The protein below binds the small molecule below.
Small molecule (SMILES): FC(F)(F)c1ccnc(Nc2cccc(-c3cccc(N4CCNCC4)c3)n2)c1

Sequence of chain 1.A:
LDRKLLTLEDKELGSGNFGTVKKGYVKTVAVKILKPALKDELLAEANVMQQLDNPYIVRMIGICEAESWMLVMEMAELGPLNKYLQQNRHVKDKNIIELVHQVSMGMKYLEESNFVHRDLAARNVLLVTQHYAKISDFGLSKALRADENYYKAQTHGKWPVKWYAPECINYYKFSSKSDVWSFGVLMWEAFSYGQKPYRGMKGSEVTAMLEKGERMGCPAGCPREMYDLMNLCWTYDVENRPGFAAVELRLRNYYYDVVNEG

Binding-site contacts:
Ligand atom N16 contacts residue ALA36 of chain 1.A at 3.4 Å.
Ligand atom C17 contacts residue LEU137 of chain 1.A at 3.5 Å (hydrophobic).
Ligand atom C11 contacts residue LEU13 of chain 1.A at 3.8 Å (hydrophobic).
Ligand atom C27 contacts residue ASN135 of chain 1.A at 3.0 Å.
Ligand atom C6 contacts residue LEU13 of chain 1.A at 3.8 Å (hydrophobic).
Ligand atom C7 contacts residue PRO91 of chain 1.A at 3.7 Å (hydrophobic).
Ligand atom F22 contacts residue VAL21 of chain 1.A at 3.1 Å.
Ligand atom C12 contacts residue GLY90 of chain 1.A at 3.5 Å.
Ligand atom N29 contacts residue ASP148 of chain 1.A at 3.1 Å (salt-bridge).
Ligand atom N29 contacts residue ARG134 of chain 1.A at 3.8 Å.
Ligand atom C18 contacts residue GLU85 of chain 1.A at 3.2 Å.
Ligand atom N16 contacts residue LEU137 of chain 1.A at 3.5 Å.
Ligand atom C11 contacts residue GLY90 of chain 1.A at 3.5 Å.
Ligand atom C28 contacts residue SER147 of chain 1.A at 3.6 Å.
Ligand atom C12 contacts residue ALA87 of chain 1.A at 3.2 Å (hydrophobic).
Ligand atom C17 contacts residue ALA36 of chain 1.A at 3.7 Å (hydrophobic).
Ligand atom C9 contacts residue PRO91 of chain 1.A at 3.7 Å (hydrophobic).
Ligand atom C18 contacts residue LEU137 of chain 1.A at 3.6 Å (hydrophobic).
Ligand atom C15 contacts residue ALA36 of chain 1.A at 3.7 Å (hydrophobic).
Ligand atom F23 contacts residue SER147 of chain 1.A at 3.0 Å.
Ligand atom C27 contacts residue ASP148 of chain 1.A at 3.8 Å.
Ligand atom C4 contacts residue PRO91 of chain 1.A at 3.8 Å (hydrophobic).
Ligand atom N13 contacts residue MET86 of chain 1.A at 3.5 Å (h-bond).
Ligand atom C27 contacts residue ARG134 of chain 1.A at 3.4 Å.
Ligand atom F21 contacts residue MET84 of chain 1.A at 2.9 Å.
Ligand atom C18 contacts residue ALA36 of chain 1.A at 3.4 Å (hydrophobic).
Ligand atom C14 contacts residue ALA36 of chain 1.A at 3.5 Å (hydrophobic).
Ligand atom C5 contacts residue GLY14 of chain 1.A at 3.6 Å.
Ligand atom N13 contacts residue ALA87 of chain 1.A at 3.1 Å (h-bond).
Ligand atom C10 contacts residue ALA87 of chain 1.A at 3.5 Å (hydrophobic).
Ligand atom C15 contacts residue LEU137 of chain 1.A at 3.4 Å (hydrophobic).
Ligand atom N16 contacts residue ALA87 of chain 1.A at 3.3 Å (h-bond).
Ligand atom N16 contacts residue GLU85 of chain 1.A at 3.7 Å.
Ligand atom C19 contacts residue ALA36 of chain 1.A at 3.5 Å (hydrophobic).
Ligand atom C19 contacts residue LEU137 of chain 1.A at 3.6 Å (hydrophobic).
Ligand atom C7 contacts residue LEU13 of chain 1.A at 3.8 Å (hydrophobic).
Ligand atom C2 contacts residue PRO91 of chain 1.A at 3.6 Å (hydrophobic).
Ligand atom N29 contacts residue ASN135 of chain 1.A at 2.8 Å (h-bond).
Ligand atom C9 contacts residue LEU13 of chain 1.A at 3.8 Å (hydrophobic).
Ligand atom C14 contacts residue LEU137 of chain 1.A at 3.4 Å (hydrophobic).